Sequence of chain 1.B:
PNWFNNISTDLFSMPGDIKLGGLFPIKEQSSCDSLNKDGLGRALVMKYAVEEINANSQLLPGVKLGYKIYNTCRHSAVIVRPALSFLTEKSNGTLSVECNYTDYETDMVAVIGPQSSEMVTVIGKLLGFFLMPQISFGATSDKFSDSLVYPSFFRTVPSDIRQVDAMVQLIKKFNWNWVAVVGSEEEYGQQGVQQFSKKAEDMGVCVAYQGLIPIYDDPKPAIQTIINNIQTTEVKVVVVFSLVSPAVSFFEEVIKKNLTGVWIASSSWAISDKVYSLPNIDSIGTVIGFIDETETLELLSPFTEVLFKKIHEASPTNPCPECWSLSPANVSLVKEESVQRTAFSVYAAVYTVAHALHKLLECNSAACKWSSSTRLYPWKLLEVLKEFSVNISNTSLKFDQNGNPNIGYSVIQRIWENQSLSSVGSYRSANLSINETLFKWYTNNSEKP

The protein below binds the small molecule below.
Small molecule (SMILES): CC(=O)N[C@@H]1[C@@H](O)[C@H](O)[C@@H](CO)O[C@H]1O

Binding-site contacts:
Ligand atom N2 contacts residue ASN7 of chain 1.B at 3.6 Å (h-bond).
Ligand atom C3 contacts residue ASN7 of chain 1.B at 3.8 Å.
Ligand atom O6 contacts residue ASN7 of chain 1.B at 3.5 Å (h-bond).
Ligand atom O5 contacts residue ASN7 of chain 1.B at 2.1 Å (h-bond).
Ligand atom C8 contacts residue ASN7 of chain 1.B at 3.8 Å.
Ligand atom C8 contacts residue ASN6 of chain 1.B at 4.2 Å.
Ligand atom C4 contacts residue ASN7 of chain 1.B at 4.1 Å.
Ligand atom C5 contacts residue ASN7 of chain 1.B at 3.2 Å.
Ligand atom C1 contacts residue ASN7 of chain 1.B at 1.4 Å.
Ligand atom C6 contacts residue ASN7 of chain 1.B at 4.0 Å.
Ligand atom C2 contacts residue ASN7 of chain 1.B at 2.7 Å.
Ligand atom C7 contacts residue ASN7 of chain 1.B at 4.2 Å.